Binding-site contacts:
Ligand atom C7 contacts residue PHE56 of chain 2.A at 3.9 Å (hydrophobic).
Ligand atom C5 contacts residue PHE223 of chain 2.A at 3.5 Å (hydrophobic).
Ligand atom N1 contacts residue LEU52 of chain 2.A at 3.9 Å.
Ligand atom C32 contacts residue PHE110 of chain 2.A at 3.9 Å (hydrophobic).
Ligand atom C12 contacts residue PHE223 of chain 2.A at 4.0 Å (hydrophobic).
Ligand atom C43 contacts residue LEU228 of chain 2.A at 3.7 Å (hydrophobic).
Ligand atom N1 contacts residue PHE223 of chain 2.A at 3.8 Å.
Ligand atom C48 contacts residue LEU126 of chain 2.A at 3.8 Å (hydrophobic).
Ligand atom C38 contacts residue LEU126 of chain 2.A at 3.8 Å (hydrophobic).
Ligand atom N10 contacts residue GLU59 of chain 2.A at 2.7 Å (salt-bridge).
Ligand atom C34 contacts residue LEU126 of chain 2.A at 4.0 Å (hydrophobic).
Ligand atom C2 contacts residue LEU126 of chain 2.A at 4.0 Å (hydrophobic).
Ligand atom C12 contacts residue PHE56 of chain 2.A at 3.8 Å (hydrophobic).
Ligand atom C36 contacts residue ALA124 of chain 2.A at 3.8 Å (hydrophobic).
Ligand atom C29 contacts residue PHE110 of chain 2.A at 4.0 Å (hydrophobic).
Ligand atom C7 contacts residue GLU59 of chain 2.A at 3.1 Å.
Ligand atom C48 contacts residue ALA124 of chain 2.A at 3.7 Å (hydrophobic).
Ligand atom C4 contacts residue LEU52 of chain 2.A at 4.0 Å (hydrophobic).
Ligand atom C26 contacts residue PHE110 of chain 2.A at 3.7 Å (hydrophobic).
Ligand atom C43 contacts residue VAL49 of chain 2.A at 3.7 Å (hydrophobic).
Ligand atom C50 contacts residue VAL226 of chain 2.A at 4.0 Å (hydrophobic).
Ligand atom C34 contacts residue LEU114 of chain 2.A at 3.7 Å (hydrophobic).
Ligand atom C20 contacts residue VAL94 of chain 2.A at 3.9 Å (hydrophobic).
Ligand atom C40 contacts residue PHE223 of chain 2.A at 3.7 Å (hydrophobic).
Ligand atom C50 contacts residue VAL49 of chain 2.A at 3.8 Å (hydrophobic).
Ligand atom C41 contacts residue LEU52 of chain 2.A at 3.6 Å (hydrophobic).
Ligand atom C50 contacts residue LEU228 of chain 2.A at 4.0 Å (hydrophobic).
Ligand atom C17 contacts residue GLU59 of chain 2.A at 4.0 Å.
Ligand atom C23 contacts residue VAL97 of chain 2.A at 4.0 Å (hydrophobic).
Ligand atom C34 contacts residue PHE110 of chain 2.A at 3.6 Å (hydrophobic).
Ligand atom C48 contacts residue GLY125 of chain 2.A at 4.0 Å.
Ligand atom C46 contacts residue ALA124 of chain 2.A at 3.7 Å (hydrophobic).
Ligand atom C5 contacts residue LEU52 of chain 2.A at 3.9 Å (hydrophobic).
Ligand atom C38 contacts residue ALA124 of chain 2.A at 3.8 Å (hydrophobic).
Ligand atom C36 contacts residue LEU126 of chain 2.A at 3.7 Å (hydrophobic).
Ligand atom C26 contacts residue LEU133 of chain 2.A at 4.0 Å (hydrophobic).
Ligand atom C38 contacts residue LEU52 of chain 2.A at 3.8 Å (hydrophobic).
Ligand atom C48 contacts residue PHE223 of chain 2.A at 3.8 Å (hydrophobic).
Ligand atom C12 contacts residue GLU59 of chain 2.A at 3.3 Å.
Ligand atom C46 contacts residue GLY125 of chain 2.A at 3.6 Å.

A small-molecule ligand and the protein it binds are described below.
Small molecule (SMILES): Cc1ccc(-n2cc(CNCC3CCCCC3)c3ccccc32)cc1

Sequence of chain 3.A:
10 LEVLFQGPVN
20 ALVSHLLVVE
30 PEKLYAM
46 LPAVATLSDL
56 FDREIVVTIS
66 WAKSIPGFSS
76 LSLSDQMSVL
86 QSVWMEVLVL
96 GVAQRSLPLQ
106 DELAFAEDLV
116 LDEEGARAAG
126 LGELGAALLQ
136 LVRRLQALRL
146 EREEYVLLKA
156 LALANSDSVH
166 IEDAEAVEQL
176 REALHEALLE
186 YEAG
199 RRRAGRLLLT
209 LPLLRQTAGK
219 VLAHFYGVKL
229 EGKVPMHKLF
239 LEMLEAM

Sequence of chain 2.A:
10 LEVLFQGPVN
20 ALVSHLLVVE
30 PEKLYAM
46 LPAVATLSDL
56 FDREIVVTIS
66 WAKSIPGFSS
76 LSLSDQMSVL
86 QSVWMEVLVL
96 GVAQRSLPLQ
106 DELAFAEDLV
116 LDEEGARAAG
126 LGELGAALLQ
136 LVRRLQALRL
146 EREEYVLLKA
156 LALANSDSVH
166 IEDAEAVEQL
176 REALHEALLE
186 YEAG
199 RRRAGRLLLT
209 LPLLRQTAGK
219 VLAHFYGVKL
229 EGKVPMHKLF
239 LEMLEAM